Sequence of chain 1.A:
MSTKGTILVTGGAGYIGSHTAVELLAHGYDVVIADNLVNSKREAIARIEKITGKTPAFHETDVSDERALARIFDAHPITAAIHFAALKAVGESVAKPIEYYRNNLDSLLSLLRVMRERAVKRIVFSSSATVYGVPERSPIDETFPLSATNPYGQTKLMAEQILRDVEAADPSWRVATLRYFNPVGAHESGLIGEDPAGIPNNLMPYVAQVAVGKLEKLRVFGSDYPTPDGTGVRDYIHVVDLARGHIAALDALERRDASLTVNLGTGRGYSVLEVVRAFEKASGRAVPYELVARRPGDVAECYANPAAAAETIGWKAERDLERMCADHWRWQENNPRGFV

This small molecule binds to this protein.
Small molecule (SMILES): O=c1ccn([C@@H]2O[C@H](CO[P](=O)(O)O[P](=O)(O)O[C@H]3O[C@H](CO)[C@@H](O)[C@H](O)[C@H]3O)[C@@H](O)[C@H]2O)c(=O)[nH]1

Binding-site contacts:
Ligand atom O3C contacts residue GLY233 of chain 1.A at 3.6 Å.
Ligand atom O3A contacts residue ASN203 of chain 1.A at 3.6 Å (h-bond).
Ligand atom O2A contacts residue ASN203 of chain 1.A at 3.2 Å (h-bond).
Ligand atom O2 contacts residue VAL221 of chain 1.A at 3.4 Å.
Ligand atom C2C contacts residue ASP299 of chain 1.A at 3.4 Å.
Ligand atom O2C contacts residue PHE222 of chain 1.A at 3.6 Å.
Ligand atom O4C contacts residue LEU204 of chain 1.A at 3.6 Å.
Ligand atom O3B contacts residue ASN183 of chain 1.A at 3.7 Å.
Ligand atom N3 contacts residue PHE222 of chain 1.A at 3.6 Å.
Ligand atom C4C contacts residue TYR237 of chain 1.A at 3.5 Å (hydrophobic).
Ligand atom O1A contacts residue ASN202 of chain 1.A at 3.5 Å (h-bond).
Ligand atom O2' contacts residue NAD1 of chain 1.C at 3.6 Å.
Ligand atom O2B contacts residue ARG296 of chain 1.A at 3.2 Å (salt-bridge).
Ligand atom C2 contacts residue PHE222 of chain 1.A at 3.7 Å (hydrophobic).
Ligand atom O4C contacts residue VAL273 of chain 1.A at 3.6 Å.
Ligand atom O3A contacts residue ASN183 of chain 1.A at 3.2 Å (h-bond).
Ligand atom O4 contacts residue PHE222 of chain 1.A at 3.5 Å.
Ligand atom C5C contacts residue TYR237 of chain 1.A at 3.3 Å (hydrophobic).
Ligand atom PB contacts residue ASN183 of chain 1.A at 3.5 Å.
Ligand atom N3 contacts residue ARG220 of chain 1.A at 2.8 Å (salt-bridge).
Ligand atom O3' contacts residue NAD1 of chain 1.C at 2.7 Å (h-bond).
Ligand atom C2 contacts residue ARG220 of chain 1.A at 3.5 Å.
Ligand atom O1A contacts residue ARG296 of chain 1.A at 3.0 Å (salt-bridge).
Ligand atom O2C contacts residue ASP299 of chain 1.A at 2.5 Å (salt-bridge).
Ligand atom C6' contacts residue VAL91 of chain 1.A at 3.5 Å (hydrophobic).
Ligand atom C4 contacts residue PHE222 of chain 1.A at 3.4 Å (hydrophobic).
Ligand atom O2 contacts residue ARG220 of chain 1.A at 3.4 Å (salt-bridge).
Ligand atom O4' contacts residue SER129 of chain 1.A at 2.8 Å (h-bond).
Ligand atom O2' contacts residue ASN203 of chain 1.A at 2.4 Å (h-bond).
Ligand atom PA contacts residue ASN203 of chain 1.A at 3.6 Å.
Ligand atom O1A contacts residue ASN203 of chain 1.A at 3.5 Å (h-bond).
Ligand atom C3C contacts residue ARG235 of chain 1.A at 3.6 Å.
Ligand atom O4' contacts residue TYR153 of chain 1.A at 3.6 Å.
Ligand atom C6' contacts residue THR131 of chain 1.A at 3.6 Å.
Ligand atom O1B contacts residue ARG235 of chain 1.A at 2.5 Å (salt-bridge).
Ligand atom C2' contacts residue ASN203 of chain 1.A at 3.4 Å.
Ligand atom O2A contacts residue LEU204 of chain 1.A at 2.9 Å (h-bond).
Ligand atom O1B contacts residue ASN183 of chain 1.A at 2.9 Å (h-bond).
Ligand atom O3C contacts residue ARG235 of chain 1.A at 3.3 Å (salt-bridge).
Ligand atom O2 contacts residue PHE222 of chain 1.A at 2.9 Å (h-bond).